Binding-site contacts:
Ligand atom N2 contacts residue SER333 of chain 1.C at 4.3 Å.
Ligand atom C8 contacts residue SER334 of chain 1.C at 3.7 Å.
Ligand atom O7 contacts residue ASN332 of chain 1.C at 3.7 Å.
Ligand atom O7 contacts residue SER333 of chain 1.C at 3.2 Å (h-bond).
Ligand atom C2 contacts residue SER357 of chain 1.C at 4.4 Å.
Ligand atom C5 contacts residue ASN332 of chain 1.C at 3.7 Å.
Ligand atom C8 contacts residue SER333 of chain 1.C at 3.3 Å.
Ligand atom C2 contacts residue ASN332 of chain 1.C at 2.5 Å.
Ligand atom C4 contacts residue ASN332 of chain 1.C at 4.2 Å.
Ligand atom C7 contacts residue SER334 of chain 1.C at 4.2 Å.
Ligand atom O5 contacts residue SER357 of chain 1.C at 3.8 Å.
Ligand atom C7 contacts residue SER333 of chain 1.C at 3.4 Å.
Ligand atom C1 contacts residue ASN332 of chain 1.C at 1.4 Å.
Ligand atom N2 contacts residue ASN332 of chain 1.C at 2.9 Å (h-bond).
Ligand atom O5 contacts residue ASN332 of chain 1.C at 2.4 Å (h-bond).
Ligand atom C8 contacts residue GLY335 of chain 1.C at 4.3 Å.
Ligand atom C1 contacts residue SER357 of chain 1.C at 3.9 Å.
Ligand atom C7 contacts residue ASN332 of chain 1.C at 3.5 Å.
Ligand atom O7 contacts residue SER334 of chain 1.C at 3.8 Å.
Ligand atom C3 contacts residue ASN332 of chain 1.C at 3.8 Å.

Sequence of chain 1.C:
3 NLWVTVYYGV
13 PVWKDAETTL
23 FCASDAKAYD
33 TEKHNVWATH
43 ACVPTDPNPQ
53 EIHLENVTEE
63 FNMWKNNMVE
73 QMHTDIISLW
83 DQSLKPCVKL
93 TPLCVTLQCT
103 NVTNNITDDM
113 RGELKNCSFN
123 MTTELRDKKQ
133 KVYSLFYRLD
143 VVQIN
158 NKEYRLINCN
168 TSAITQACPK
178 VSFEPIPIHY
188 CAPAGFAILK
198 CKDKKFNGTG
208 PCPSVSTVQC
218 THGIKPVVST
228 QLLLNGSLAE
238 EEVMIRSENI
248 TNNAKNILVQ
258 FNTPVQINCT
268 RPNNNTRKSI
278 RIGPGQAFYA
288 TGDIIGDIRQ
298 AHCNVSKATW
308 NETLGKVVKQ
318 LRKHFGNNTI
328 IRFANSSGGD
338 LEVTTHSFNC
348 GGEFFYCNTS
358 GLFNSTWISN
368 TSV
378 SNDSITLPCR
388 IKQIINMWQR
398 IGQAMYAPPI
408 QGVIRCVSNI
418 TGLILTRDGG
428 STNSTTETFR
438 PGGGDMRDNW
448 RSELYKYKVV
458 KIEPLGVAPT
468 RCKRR

This protein binds this small molecule.
Small molecule (SMILES): CC(=O)N[C@@H]1[C@@H](O)[C@H](O)[C@@H](CO)O[C@H]1O